This protein binds this small molecule.
Small molecule (SMILES): O=P(O)(O)c1cccc(-c2ccc(C[C@@](Cc3ccc(C(F)(F)P(=O)(O)O)cc3)(c3ccccc3)n3nnc4ccccc43)cc2)c1

Binding-site contacts:
Ligand atom C13 contacts residue PHE194 of chain 1.B at 3.6 Å (hydrophobic).
Ligand atom O56 contacts residue CYS227 of chain 1.B at 3.5 Å (h-bond).
Ligand atom F53 contacts residue ARG233 of chain 1.B at 3.6 Å.
Ligand atom O74 contacts residue ARG36 of chain 1.B at 3.5 Å.
Ligand atom O74 contacts residue GLN274 of chain 1.B at 3.2 Å (h-bond).
Ligand atom C65 contacts residue MET270 of chain 1.B at 3.5 Å (hydrophobic).
Ligand atom O58 contacts residue CYS227 of chain 1.B at 3.3 Å (h-bond).
Ligand atom O57 contacts residue CYS227 of chain 1.B at 3.4 Å (h-bond).
Ligand atom C41 contacts residue ARG59 of chain 1.B at 3.5 Å.
Ligand atom C12 contacts residue TYR58 of chain 1.B at 3.6 Å (hydrophobic).
Ligand atom O58 contacts residue ILE231 of chain 1.B at 3.1 Å (h-bond).
Ligand atom C22 contacts residue GLN274 of chain 1.B at 3.3 Å.
Ligand atom C23 contacts residue GLN274 of chain 1.B at 3.1 Å.
Ligand atom O58 contacts residue ALA229 of chain 1.B at 3.3 Å.
Ligand atom O57 contacts residue GLY232 of chain 1.B at 3.5 Å.
Ligand atom C14 contacts residue ALA229 of chain 1.B at 3.6 Å (hydrophobic).
Ligand atom O58 contacts residue GLY232 of chain 1.B at 2.7 Å (h-bond).
Ligand atom O56 contacts residue ARG233 of chain 1.B at 2.9 Å (salt-bridge).
Ligand atom O56 contacts residue ALA229 of chain 1.B at 2.8 Å (h-bond).
Ligand atom N46 contacts residue ASP60 of chain 1.B at 3.1 Å (salt-bridge).
Ligand atom N47 contacts residue TYR58 of chain 1.B at 3.3 Å.
Ligand atom C15 contacts residue ALA229 of chain 1.B at 3.3 Å (hydrophobic).
Ligand atom P55 contacts residue CYS227 of chain 1.B at 3.5 Å.
Ligand atom C1 contacts residue LEU131 of chain 1.B at 3.6 Å (hydrophobic).
Ligand atom C66 contacts residue MET270 of chain 1.B at 3.1 Å (hydrophobic).
Ligand atom C25 contacts residue ASP60 of chain 1.B at 3.4 Å.
Ligand atom O74 contacts residue ARG266 of chain 1.B at 3.2 Å (salt-bridge).
Ligand atom C3 contacts residue TYR58 of chain 1.B at 3.4 Å (hydrophobic).
Ligand atom O73 contacts residue ARG266 of chain 1.B at 3.1 Å (salt-bridge).
Ligand atom O73 contacts residue ARG36 of chain 1.B at 3.5 Å.
Ligand atom O57 contacts residue ARG233 of chain 1.B at 2.9 Å (salt-bridge).
Ligand atom F54 contacts residue GLN274 of chain 1.B at 3.5 Å.
Ligand atom O72 contacts residue ARG36 of chain 1.B at 2.5 Å (salt-bridge).
Ligand atom O56 contacts residue SER228 of chain 1.B at 3.0 Å (h-bond).
Ligand atom C14 contacts residue PHE194 of chain 1.B at 3.5 Å (hydrophobic).
Ligand atom C35 contacts residue TYR58 of chain 1.B at 3.5 Å (hydrophobic).
Ligand atom F54 contacts residue PHE194 of chain 1.B at 3.6 Å.
Ligand atom O58 contacts residue GLY230 of chain 1.B at 3.5 Å (h-bond).
Ligand atom C13 contacts residue LEU131 of chain 1.B at 3.3 Å (hydrophobic).
Ligand atom C10 contacts residue ALA229 of chain 1.B at 3.3 Å (hydrophobic).

Sequence of chain 1.B:
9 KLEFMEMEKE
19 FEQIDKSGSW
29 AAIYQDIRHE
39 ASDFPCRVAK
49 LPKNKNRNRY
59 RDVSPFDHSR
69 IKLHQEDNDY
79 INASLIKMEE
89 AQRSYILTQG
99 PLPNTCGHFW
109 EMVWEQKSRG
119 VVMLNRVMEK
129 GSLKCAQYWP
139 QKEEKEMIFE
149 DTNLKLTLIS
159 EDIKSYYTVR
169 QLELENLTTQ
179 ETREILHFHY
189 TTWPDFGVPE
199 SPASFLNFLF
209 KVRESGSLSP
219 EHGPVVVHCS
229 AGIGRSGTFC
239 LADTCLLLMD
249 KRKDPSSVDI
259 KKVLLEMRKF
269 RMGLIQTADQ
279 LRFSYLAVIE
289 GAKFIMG